The protein below binds the small molecule below.
Small molecule (SMILES): CC(C)C[C@H](NC(=O)[C@H](CCc1ccccc1)NC(=O)CN1CCOCC1)C(=O)N[C@@H](Cc1ccccc1)C(=O)N[C@@H](CC(C)C)[C@@H](O)[C@H](C)CO

Binding-site contacts:
Ligand atom C59 contacts residue THR1 of chain 1.BA at 2.5 Å.
Ligand atom C27 contacts residue THR22 of chain 1.BA at 3.1 Å.
Ligand atom C59 contacts residue SER129 of chain 1.BA at 3.6 Å.
Ligand atom O9 contacts residue THR22 of chain 1.BA at 3.6 Å.
Ligand atom C42 contacts residue THR1 of chain 1.BA at 2.3 Å.
Ligand atom C23 contacts residue THR21 of chain 1.BA at 3.4 Å.
Ligand atom O48 contacts residue THR1 of chain 1.BA at 2.3 Å (h-bond).
Ligand atom O60 contacts residue SER129 of chain 1.BA at 3.4 Å (h-bond).
Ligand atom C26 contacts residue SER118 of chain 1.V at 3.5 Å.
Ligand atom C46 contacts residue THR20 of chain 1.BA at 3.5 Å.
Ligand atom C16 contacts residue SER48 of chain 1.BA at 3.6 Å.
Ligand atom C24 contacts residue THR20 of chain 1.BA at 3.7 Å.
Ligand atom C34 contacts residue GLY47 of chain 1.BA at 3.4 Å.
Ligand atom O21 contacts residue THR22 of chain 1.BA at 3.7 Å.
Ligand atom C31 contacts residue GLY47 of chain 1.BA at 3.5 Å.
Ligand atom C27 contacts residue ALA27 of chain 1.BA at 3.8 Å (hydrophobic).
Ligand atom C45 contacts residue ARG45 of chain 1.BA at 3.5 Å.
Ligand atom C43 contacts residue THR1 of chain 1.BA at 2.8 Å.
Ligand atom O60 contacts residue THR1 of chain 1.BA at 2.9 Å (h-bond).
Ligand atom C28 contacts residue THR21 of chain 1.BA at 3.7 Å.
Ligand atom C43 contacts residue GLY47 of chain 1.BA at 3.2 Å.
Ligand atom C13 contacts residue HIS116 of chain 1.V at 3.7 Å.
Ligand atom C47 contacts residue THR1 of chain 1.BA at 1.4 Å.
Ligand atom N30 contacts residue THR21 of chain 1.BA at 3.0 Å (h-bond).
Ligand atom O21 contacts residue THR21 of chain 1.BA at 3.6 Å.
Ligand atom C39 contacts residue GLY47 of chain 1.BA at 3.6 Å.
Ligand atom N41 contacts residue GLY47 of chain 1.BA at 2.9 Å (h-bond).
Ligand atom C58 contacts residue THR21 of chain 1.BA at 3.8 Å.
Ligand atom O29 contacts residue ALA49 of chain 1.BA at 3.2 Å (h-bond).
Ligand atom O40 contacts residue THR20 of chain 1.BA at 3.4 Å.
Ligand atom O48 contacts residue GLY47 of chain 1.BA at 2.8 Å (h-bond).
Ligand atom N41 contacts residue THR1 of chain 1.BA at 3.7 Å.
Ligand atom C26 contacts residue HIS114 of chain 1.V at 3.5 Å.
Ligand atom C42 contacts residue GLY47 of chain 1.BA at 3.7 Å.
Ligand atom C51 contacts residue THR1 of chain 1.BA at 1.5 Å.
Ligand atom O40 contacts residue THR21 of chain 1.BA at 3.1 Å (h-bond).
Ligand atom C44 contacts residue THR1 of chain 1.BA at 3.5 Å.
Ligand atom O48 contacts residue SER46 of chain 1.BA at 3.6 Å.
Ligand atom C58 contacts residue SER168 of chain 1.BA at 3.5 Å.
Ligand atom C58 contacts residue THR1 of chain 1.BA at 2.5 Å.

Sequence of chain 1.BA:
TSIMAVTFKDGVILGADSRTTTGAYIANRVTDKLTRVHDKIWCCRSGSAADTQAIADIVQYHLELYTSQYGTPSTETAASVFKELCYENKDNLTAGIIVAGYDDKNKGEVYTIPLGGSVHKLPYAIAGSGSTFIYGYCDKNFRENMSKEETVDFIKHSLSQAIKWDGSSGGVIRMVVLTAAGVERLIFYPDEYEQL

Sequence of chain 1.V:
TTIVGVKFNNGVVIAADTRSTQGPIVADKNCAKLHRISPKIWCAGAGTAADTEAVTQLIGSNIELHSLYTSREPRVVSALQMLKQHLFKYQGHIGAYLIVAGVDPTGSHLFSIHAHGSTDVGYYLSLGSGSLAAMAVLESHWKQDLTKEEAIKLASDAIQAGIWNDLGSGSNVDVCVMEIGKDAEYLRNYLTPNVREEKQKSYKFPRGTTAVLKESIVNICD